The protein below binds the small molecule below.
Small molecule (SMILES): CC(=O)N[C@@H]1[C@@H](O)[C@H](O)[C@@H](CO)O[C@H]1O

Binding-site contacts:
Ligand atom C2 contacts residue ASN438 of chain 1.B at 2.4 Å.
Ligand atom O7 contacts residue MET505 of chain 1.B at 3.4 Å.
Ligand atom C8 contacts residue VAL431 of chain 1.B at 3.7 Å (hydrophobic).
Ligand atom C3 contacts residue ASN438 of chain 1.B at 3.8 Å.
Ligand atom N2 contacts residue ASN438 of chain 1.B at 2.9 Å (h-bond).
Ligand atom C7 contacts residue ASP434 of chain 1.B at 3.6 Å.
Ligand atom O7 contacts residue LEU435 of chain 1.B at 4.4 Å.
Ligand atom C7 contacts residue LEU435 of chain 1.B at 4.5 Å (hydrophobic).
Ligand atom C5 contacts residue ASN438 of chain 1.B at 3.7 Å.
Ligand atom C1 contacts residue ASP434 of chain 1.B at 3.7 Å.
Ligand atom N2 contacts residue ASP434 of chain 1.B at 2.7 Å (salt-bridge).
Ligand atom C3 contacts residue ASP434 of chain 1.B at 4.0 Å.
Ligand atom O5 contacts residue ASN438 of chain 1.B at 2.3 Å (h-bond).
Ligand atom C8 contacts residue LEU435 of chain 1.B at 3.7 Å (hydrophobic).
Ligand atom C2 contacts residue ASP434 of chain 1.B at 3.6 Å.
Ligand atom C7 contacts residue MET505 of chain 1.B at 4.5 Å (hydrophobic).
Ligand atom C7 contacts residue ASN438 of chain 1.B at 3.6 Å.
Ligand atom C1 contacts residue ASN438 of chain 1.B at 1.4 Å.
Ligand atom C4 contacts residue ASN438 of chain 1.B at 4.2 Å.
Ligand atom C8 contacts residue ASP434 of chain 1.B at 3.5 Å.
Ligand atom C8 contacts residue ALA509 of chain 1.B at 3.9 Å (hydrophobic).
Ligand atom O7 contacts residue ASN438 of chain 1.B at 3.9 Å.

Sequence of chain 1.B:
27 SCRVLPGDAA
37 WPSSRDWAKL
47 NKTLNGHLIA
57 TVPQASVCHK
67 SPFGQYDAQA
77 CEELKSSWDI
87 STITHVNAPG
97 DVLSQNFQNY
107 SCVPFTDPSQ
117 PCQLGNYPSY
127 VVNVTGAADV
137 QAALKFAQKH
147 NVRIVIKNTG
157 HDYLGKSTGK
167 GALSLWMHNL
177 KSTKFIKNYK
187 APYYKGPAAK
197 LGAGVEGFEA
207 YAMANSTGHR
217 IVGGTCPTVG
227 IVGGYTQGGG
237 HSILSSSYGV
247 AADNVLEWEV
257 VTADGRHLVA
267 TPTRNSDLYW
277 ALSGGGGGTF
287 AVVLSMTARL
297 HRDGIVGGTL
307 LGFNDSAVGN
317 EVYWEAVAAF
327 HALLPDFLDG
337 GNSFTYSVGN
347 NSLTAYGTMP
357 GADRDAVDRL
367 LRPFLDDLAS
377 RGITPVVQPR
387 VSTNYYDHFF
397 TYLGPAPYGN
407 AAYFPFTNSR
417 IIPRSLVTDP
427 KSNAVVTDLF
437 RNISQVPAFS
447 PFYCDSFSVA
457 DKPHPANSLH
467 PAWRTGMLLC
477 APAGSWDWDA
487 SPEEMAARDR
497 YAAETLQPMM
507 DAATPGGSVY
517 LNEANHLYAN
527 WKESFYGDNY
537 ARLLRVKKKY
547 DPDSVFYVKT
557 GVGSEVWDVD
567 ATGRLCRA